Binding-site contacts:
Ligand atom C contacts residue HIS3000 of chain 1.B at 4.1 Å.
Ligand atom O contacts residue GLY3179 of chain 1.B at 3.3 Å (h-bond).
Ligand atom CD2 contacts residue GLN3002 of chain 1.B at 4.3 Å.
Ligand atom OE2 contacts residue VAL2824 of chain 1.B at 3.8 Å.
Ligand atom CB contacts residue PHE3177 of chain 1.B at 3.9 Å (hydrophobic).
Ligand atom CA contacts residue GLY3179 of chain 1.B at 4.0 Å.
Ligand atom OG contacts residue ANP1 of chain 1.E at 2.5 Å (h-bond).
Ligand atom CG2 contacts residue ARG2564 of chain 1.D at 3.9 Å.
Ligand atom OE1 contacts residue PHE3177 of chain 1.B at 4.0 Å.
Ligand atom O contacts residue PHE3177 of chain 1.B at 3.8 Å.
Ligand atom CD contacts residue PHE3177 of chain 1.B at 3.8 Å (hydrophobic).
Ligand atom CD contacts residue PRO3029 of chain 1.B at 4.2 Å (hydrophobic).
Ligand atom O contacts residue LEU3028 of chain 1.B at 4.2 Å.
Ligand atom CD1 contacts residue LYS3181 of chain 1.B at 3.7 Å.
Ligand atom CD1 contacts residue GLY3179 of chain 1.B at 3.3 Å.
Ligand atom CA contacts residue PHE3177 of chain 1.B at 4.0 Å (hydrophobic).
Ligand atom NE2 contacts residue THR3030 of chain 1.B at 3.4 Å (h-bond).
Ligand atom CG contacts residue PHE3177 of chain 1.B at 3.6 Å (hydrophobic).
Ligand atom CD1 contacts residue VAL3001 of chain 1.B at 4.3 Å (hydrophobic).
Ligand atom CD contacts residue LEU3028 of chain 1.B at 3.9 Å (hydrophobic).
Ligand atom C contacts residue GLY3179 of chain 1.B at 4.0 Å.
Ligand atom NE2 contacts residue LEU3028 of chain 1.B at 3.3 Å.
Ligand atom OE1 contacts residue THR3030 of chain 1.B at 2.8 Å (h-bond).
Ligand atom CB contacts residue ANP1 of chain 1.E at 3.3 Å.
Ligand atom N contacts residue HIS3000 of chain 1.B at 3.7 Å.
Ligand atom CG contacts residue GLN3002 of chain 1.B at 3.9 Å.
Ligand atom CB contacts residue ASP2998 of chain 1.B at 4.0 Å.
Ligand atom CB contacts residue HIS3000 of chain 1.B at 3.4 Å.
Ligand atom O contacts residue PHE3177 of chain 1.B at 4.2 Å.
Ligand atom OE1 contacts residue VAL2824 of chain 1.B at 3.3 Å.
Ligand atom CD contacts residue VAL2824 of chain 1.B at 3.7 Å (hydrophobic).
Ligand atom O contacts residue TRP3180 of chain 1.B at 4.2 Å.
Ligand atom CB contacts residue HIS3000 of chain 1.B at 4.0 Å.
Ligand atom OE1 contacts residue LEU3028 of chain 1.B at 4.1 Å.
Ligand atom CA contacts residue HIS3000 of chain 1.B at 3.6 Å.
Ligand atom CD contacts residue THR3030 of chain 1.B at 3.8 Å.
Ligand atom CB contacts residue GLY3179 of chain 1.B at 4.2 Å.
Ligand atom OE1 contacts residue PRO3029 of chain 1.B at 3.5 Å.
Ligand atom N contacts residue PHE3177 of chain 1.B at 4.2 Å.
Ligand atom O contacts residue HIS3000 of chain 1.B at 4.1 Å.

This protein binds this small molecule.
Small molecule (SMILES): CC(C)C[C@H](NC(=O)[C@@H]1CCCN1C(=O)[C@@H]1CCCN1)C(=O)N[C@@H](CO)C(=O)N[C@@H](CCC(N)=O)C(=O)N[C@@H](CCC(=O)O)C(=O)N[C@H](C=O)[C@@H](C)O

Sequence of chain 1.B:
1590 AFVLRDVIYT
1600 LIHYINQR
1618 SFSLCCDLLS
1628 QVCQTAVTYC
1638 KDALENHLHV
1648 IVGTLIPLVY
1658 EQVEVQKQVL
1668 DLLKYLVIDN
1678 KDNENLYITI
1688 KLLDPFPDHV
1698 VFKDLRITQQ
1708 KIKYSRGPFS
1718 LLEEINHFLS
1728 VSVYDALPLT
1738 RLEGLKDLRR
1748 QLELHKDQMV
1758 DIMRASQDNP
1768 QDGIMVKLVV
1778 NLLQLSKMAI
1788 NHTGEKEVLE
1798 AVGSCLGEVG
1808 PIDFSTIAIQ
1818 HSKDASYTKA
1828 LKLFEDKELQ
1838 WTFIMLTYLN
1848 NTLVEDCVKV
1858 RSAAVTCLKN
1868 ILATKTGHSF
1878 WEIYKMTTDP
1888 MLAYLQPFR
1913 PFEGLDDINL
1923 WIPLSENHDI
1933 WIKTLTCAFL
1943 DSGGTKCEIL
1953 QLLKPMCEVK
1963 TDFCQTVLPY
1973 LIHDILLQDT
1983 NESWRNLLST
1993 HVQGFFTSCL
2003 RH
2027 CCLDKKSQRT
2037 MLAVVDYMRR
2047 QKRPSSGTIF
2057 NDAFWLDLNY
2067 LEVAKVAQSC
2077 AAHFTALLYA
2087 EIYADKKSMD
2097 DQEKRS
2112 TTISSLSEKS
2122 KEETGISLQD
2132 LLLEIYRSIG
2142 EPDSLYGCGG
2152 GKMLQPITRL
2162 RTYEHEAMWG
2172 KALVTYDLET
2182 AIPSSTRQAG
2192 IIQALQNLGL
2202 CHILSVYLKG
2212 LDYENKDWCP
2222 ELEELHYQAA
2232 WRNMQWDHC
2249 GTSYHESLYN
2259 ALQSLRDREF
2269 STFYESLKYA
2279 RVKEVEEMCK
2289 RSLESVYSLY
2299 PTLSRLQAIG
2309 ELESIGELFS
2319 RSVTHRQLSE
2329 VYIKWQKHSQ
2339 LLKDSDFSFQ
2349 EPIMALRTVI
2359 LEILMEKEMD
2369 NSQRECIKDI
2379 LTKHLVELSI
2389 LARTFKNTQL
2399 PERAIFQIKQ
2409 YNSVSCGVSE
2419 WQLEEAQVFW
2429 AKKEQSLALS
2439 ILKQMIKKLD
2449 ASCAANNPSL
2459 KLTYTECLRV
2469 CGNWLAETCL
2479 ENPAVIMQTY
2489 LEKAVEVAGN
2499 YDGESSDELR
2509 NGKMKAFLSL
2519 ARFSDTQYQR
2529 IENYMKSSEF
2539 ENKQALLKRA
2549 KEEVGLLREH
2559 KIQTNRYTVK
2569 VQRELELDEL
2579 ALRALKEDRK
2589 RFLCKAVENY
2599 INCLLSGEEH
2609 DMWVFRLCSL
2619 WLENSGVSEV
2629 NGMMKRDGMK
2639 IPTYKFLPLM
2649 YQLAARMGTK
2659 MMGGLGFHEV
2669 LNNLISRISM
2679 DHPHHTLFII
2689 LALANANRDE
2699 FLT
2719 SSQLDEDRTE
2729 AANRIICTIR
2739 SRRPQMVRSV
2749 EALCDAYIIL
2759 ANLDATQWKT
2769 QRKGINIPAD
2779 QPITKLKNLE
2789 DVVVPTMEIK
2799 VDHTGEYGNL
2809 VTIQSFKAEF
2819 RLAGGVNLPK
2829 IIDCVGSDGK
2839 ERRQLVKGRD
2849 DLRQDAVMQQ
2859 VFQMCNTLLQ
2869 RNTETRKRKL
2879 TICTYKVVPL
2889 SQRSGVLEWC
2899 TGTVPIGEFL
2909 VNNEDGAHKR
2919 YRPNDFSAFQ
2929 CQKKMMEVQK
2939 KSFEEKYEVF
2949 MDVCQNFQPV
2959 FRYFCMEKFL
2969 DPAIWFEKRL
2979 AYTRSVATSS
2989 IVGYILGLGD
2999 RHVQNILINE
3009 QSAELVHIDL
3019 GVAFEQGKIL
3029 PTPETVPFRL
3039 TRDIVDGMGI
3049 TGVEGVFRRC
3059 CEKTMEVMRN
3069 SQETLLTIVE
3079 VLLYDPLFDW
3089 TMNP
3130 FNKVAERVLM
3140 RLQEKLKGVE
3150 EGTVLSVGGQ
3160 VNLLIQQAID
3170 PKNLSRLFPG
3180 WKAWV

Sequence of chain 1.D:
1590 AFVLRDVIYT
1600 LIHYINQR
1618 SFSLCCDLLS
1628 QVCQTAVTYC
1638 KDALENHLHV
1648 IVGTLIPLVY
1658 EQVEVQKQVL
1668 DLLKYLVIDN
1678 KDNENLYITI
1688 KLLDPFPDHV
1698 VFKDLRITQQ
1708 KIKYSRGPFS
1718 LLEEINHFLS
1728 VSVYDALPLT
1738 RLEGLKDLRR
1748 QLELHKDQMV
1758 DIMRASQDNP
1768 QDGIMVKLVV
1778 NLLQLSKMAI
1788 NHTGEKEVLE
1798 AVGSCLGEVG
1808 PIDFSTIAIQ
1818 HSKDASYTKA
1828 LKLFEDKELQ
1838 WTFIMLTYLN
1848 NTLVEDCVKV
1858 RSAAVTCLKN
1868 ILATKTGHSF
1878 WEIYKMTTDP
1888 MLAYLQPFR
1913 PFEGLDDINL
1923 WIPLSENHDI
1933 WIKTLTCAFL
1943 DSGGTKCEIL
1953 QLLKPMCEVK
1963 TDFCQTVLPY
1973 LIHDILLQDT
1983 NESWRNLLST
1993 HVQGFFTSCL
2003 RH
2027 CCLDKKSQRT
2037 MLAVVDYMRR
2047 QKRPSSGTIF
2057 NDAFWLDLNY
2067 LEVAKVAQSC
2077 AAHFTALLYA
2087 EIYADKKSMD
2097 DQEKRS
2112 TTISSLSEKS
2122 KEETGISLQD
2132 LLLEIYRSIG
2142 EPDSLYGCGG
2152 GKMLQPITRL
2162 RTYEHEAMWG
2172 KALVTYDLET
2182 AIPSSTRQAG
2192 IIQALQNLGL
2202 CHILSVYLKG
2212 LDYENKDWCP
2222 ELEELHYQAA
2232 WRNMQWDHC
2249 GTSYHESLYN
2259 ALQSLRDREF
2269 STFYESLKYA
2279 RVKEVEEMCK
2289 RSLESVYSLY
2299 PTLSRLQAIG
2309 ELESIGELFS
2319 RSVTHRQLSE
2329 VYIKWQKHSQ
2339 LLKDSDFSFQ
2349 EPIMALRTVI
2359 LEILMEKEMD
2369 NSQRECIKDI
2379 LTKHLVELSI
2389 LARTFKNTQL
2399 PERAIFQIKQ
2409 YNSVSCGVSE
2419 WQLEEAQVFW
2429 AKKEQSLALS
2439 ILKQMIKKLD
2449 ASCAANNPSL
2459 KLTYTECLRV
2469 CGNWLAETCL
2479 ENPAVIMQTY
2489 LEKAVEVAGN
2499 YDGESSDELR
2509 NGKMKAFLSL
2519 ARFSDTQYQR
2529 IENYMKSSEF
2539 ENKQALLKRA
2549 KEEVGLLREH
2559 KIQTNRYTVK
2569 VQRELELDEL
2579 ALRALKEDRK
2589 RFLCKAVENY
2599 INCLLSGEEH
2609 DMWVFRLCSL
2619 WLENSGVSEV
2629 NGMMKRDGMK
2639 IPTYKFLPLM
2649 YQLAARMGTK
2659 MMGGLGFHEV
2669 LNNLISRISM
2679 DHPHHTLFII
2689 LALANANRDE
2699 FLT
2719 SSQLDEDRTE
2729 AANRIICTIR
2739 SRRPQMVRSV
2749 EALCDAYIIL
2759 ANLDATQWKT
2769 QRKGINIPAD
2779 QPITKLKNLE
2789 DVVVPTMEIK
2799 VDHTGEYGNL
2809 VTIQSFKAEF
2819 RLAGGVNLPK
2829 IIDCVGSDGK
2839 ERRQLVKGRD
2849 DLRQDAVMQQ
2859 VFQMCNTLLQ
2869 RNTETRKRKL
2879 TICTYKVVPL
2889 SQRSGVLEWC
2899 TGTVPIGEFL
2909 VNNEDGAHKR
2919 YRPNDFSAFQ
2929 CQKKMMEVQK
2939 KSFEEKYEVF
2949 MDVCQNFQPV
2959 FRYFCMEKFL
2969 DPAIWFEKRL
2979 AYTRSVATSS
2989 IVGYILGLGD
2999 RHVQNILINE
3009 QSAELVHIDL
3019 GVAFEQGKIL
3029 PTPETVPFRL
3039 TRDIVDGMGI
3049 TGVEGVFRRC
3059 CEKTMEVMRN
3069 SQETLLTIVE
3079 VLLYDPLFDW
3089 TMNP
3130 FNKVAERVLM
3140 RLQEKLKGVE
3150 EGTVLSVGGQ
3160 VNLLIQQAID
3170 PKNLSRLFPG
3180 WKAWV